Sequence of chain 2.B:
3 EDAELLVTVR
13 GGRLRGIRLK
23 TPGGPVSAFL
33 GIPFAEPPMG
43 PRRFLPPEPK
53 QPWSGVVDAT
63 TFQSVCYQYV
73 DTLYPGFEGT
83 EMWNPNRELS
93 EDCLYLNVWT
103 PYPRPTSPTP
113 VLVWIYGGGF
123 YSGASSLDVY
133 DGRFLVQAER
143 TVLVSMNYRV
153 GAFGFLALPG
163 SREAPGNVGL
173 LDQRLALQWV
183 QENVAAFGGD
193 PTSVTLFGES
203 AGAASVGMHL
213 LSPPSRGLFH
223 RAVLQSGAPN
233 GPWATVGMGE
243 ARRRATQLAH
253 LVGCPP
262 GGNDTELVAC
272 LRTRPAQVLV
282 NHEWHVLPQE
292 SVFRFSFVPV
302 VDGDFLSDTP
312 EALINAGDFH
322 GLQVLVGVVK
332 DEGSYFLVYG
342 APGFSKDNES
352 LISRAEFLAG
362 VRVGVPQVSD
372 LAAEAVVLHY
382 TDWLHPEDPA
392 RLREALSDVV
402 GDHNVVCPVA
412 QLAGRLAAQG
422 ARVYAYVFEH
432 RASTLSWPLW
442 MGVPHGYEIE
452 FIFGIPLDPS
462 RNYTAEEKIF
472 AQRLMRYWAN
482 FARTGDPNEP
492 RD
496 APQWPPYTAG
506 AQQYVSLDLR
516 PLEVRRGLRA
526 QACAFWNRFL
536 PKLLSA

The protein below binds the small molecule below.
Small molecule (SMILES): C[PH](=O)O[C@H]1CCCC1(C)C

Binding-site contacts:
Ligand atom C05 contacts residue TRP85 of chain 2.B at 4.4 Å (hydrophobic).
Ligand atom P09 contacts residue ALA203 of chain 2.B at 3.8 Å.
Ligand atom C02 contacts residue GLU201 of chain 2.B at 3.9 Å.
Ligand atom O08 contacts residue HIS446 of chain 2.B at 2.5 Å (h-bond).
Ligand atom C01 contacts residue GLU201 of chain 2.B at 3.4 Å.
Ligand atom O12 contacts residue GLY119 of chain 2.B at 3.9 Å.
Ligand atom C10 contacts residue ALA203 of chain 2.B at 3.9 Å (hydrophobic).
Ligand atom C03 contacts residue TRP85 of chain 2.B at 4.3 Å (hydrophobic).
Ligand atom O12 contacts residue ALA203 of chain 2.B at 2.9 Å (h-bond).
Ligand atom O12 contacts residue GLY121 of chain 2.B at 2.8 Å (h-bond).
Ligand atom O08 contacts residue SER202 of chain 2.B at 2.4 Å (h-bond).
Ligand atom C07 contacts residue GLY120 of chain 2.B at 3.9 Å.
Ligand atom C03 contacts residue GLY119 of chain 2.B at 3.8 Å.
Ligand atom C03 contacts residue GLY120 of chain 2.B at 3.7 Å.
Ligand atom C02 contacts residue GLY120 of chain 2.B at 4.4 Å.
Ligand atom C01 contacts residue HIS446 of chain 2.B at 3.3 Å.
Ligand atom C01 contacts residue TRP85 of chain 2.B at 4.4 Å (hydrophobic).
Ligand atom C10 contacts residue HIS446 of chain 2.B at 3.4 Å.
Ligand atom O08 contacts residue GLY120 of chain 2.B at 4.4 Å.
Ligand atom C03 contacts residue TYR132 of chain 2.B at 4.0 Å (hydrophobic).
Ligand atom C07 contacts residue GLU201 of chain 2.B at 4.5 Å.
Ligand atom P09 contacts residue GLY120 of chain 2.B at 4.1 Å.
Ligand atom C05 contacts residue TYR336 of chain 2.B at 4.2 Å (hydrophobic).
Ligand atom P09 contacts residue SER202 of chain 2.B at 1.6 Å.
Ligand atom C10 contacts residue SER202 of chain 2.B at 1.7 Å.
Ligand atom C07 contacts residue SER202 of chain 2.B at 3.6 Å.
Ligand atom C10 contacts residue PHE294 of chain 2.B at 3.6 Å (hydrophobic).
Ligand atom O08 contacts residue GLU201 of chain 2.B at 4.2 Å.
Ligand atom P09 contacts residue GLY121 of chain 2.B at 3.7 Å.
Ligand atom C04 contacts residue TRP85 of chain 2.B at 3.6 Å (hydrophobic).
Ligand atom O12 contacts residue SER202 of chain 2.B at 2.1 Å (h-bond).
Ligand atom C06 contacts residue GLY120 of chain 2.B at 4.5 Å.
Ligand atom C10 contacts residue TRP235 of chain 2.B at 3.8 Å (hydrophobic).
Ligand atom O12 contacts residue GLY120 of chain 2.B at 2.9 Å (h-bond).
Ligand atom C02 contacts residue HIS446 of chain 2.B at 4.2 Å.
Ligand atom C06 contacts residue HIS446 of chain 2.B at 4.1 Å.
Ligand atom P09 contacts residue HIS446 of chain 2.B at 3.4 Å.
Ligand atom C07 contacts residue HIS446 of chain 2.B at 3.7 Å.
Ligand atom C01 contacts residue GLY447 of chain 2.B at 3.8 Å.
Ligand atom C03 contacts residue GLU201 of chain 2.B at 3.3 Å.